The protein below binds the small molecule below.
Small molecule (SMILES): Cc1ccc(Nc2c(F)cccc2Cl)c(CC(=O)O)c1

Sequence of chain 2.A:
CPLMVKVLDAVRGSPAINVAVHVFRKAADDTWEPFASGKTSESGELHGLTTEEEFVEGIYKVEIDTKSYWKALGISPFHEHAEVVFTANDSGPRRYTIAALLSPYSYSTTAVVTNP

Binding-site contacts:
Ligand atom CAA contacts residue LYS15 of chain 2.A at 3.5 Å.
Ligand atom CAR contacts residue LYS15 of chain 2.A at 2.5 Å.
Ligand atom CAL contacts residue LYS15 of chain 2.A at 2.9 Å.
Ligand atom OAB contacts residue LYS15 of chain 1.A at 3.3 Å (salt-bridge).
Ligand atom CAT contacts residue LUR1 of chain 2.C at 0.4 Å.
Ligand atom CAQ contacts residue LUR1 of chain 2.C at 0.9 Å.
Ligand atom CLE contacts residue LUR1 of chain 2.C at 1.0 Å.
Ligand atom CAI contacts residue LUR1 of chain 2.C at 2.0 Å.
Ligand atom OAB contacts residue LYS15 of chain 2.A at 3.3 Å (salt-bridge).
Ligand atom CAH contacts residue LUR1 of chain 2.C at 0.8 Å.
Ligand atom CAS contacts residue LYS15 of chain 2.A at 3.2 Å.
Ligand atom CAN contacts residue LUR1 of chain 2.C at 1.3 Å.
Ligand atom CAF contacts residue LUR1 of chain 2.C at 0.7 Å.
Ligand atom CAS contacts residue LUR1 of chain 2.C at 1.4 Å.
Ligand atom CAJ contacts residue LYS15 of chain 2.A at 3.4 Å.
Ligand atom NAM contacts residue LUR1 of chain 2.C at 1.2 Å (h-bond).
Ligand atom CAI contacts residue VAL121 of chain 1.A at 3.1 Å (hydrophobic).
Ligand atom CAP contacts residue LUR1 of chain 2.C at 0.9 Å.
Ligand atom OAB contacts residue LUR1 of chain 2.C at 2.2 Å.
Ligand atom FAD contacts residue LUR1 of chain 2.C at 0.8 Å.
Ligand atom CAN contacts residue LYS15 of chain 1.A at 3.2 Å.
Ligand atom CAN contacts residue LYS15 of chain 2.A at 3.0 Å.
Ligand atom CAA contacts residue VAL121 of chain 1.A at 3.6 Å (hydrophobic).
Ligand atom CAK contacts residue LUR1 of chain 2.C at 2.0 Å.
Ligand atom CAI contacts residue LEU17 of chain 2.A at 3.0 Å (hydrophobic).
Ligand atom CAL contacts residue LYS15 of chain 1.A at 2.7 Å.
Ligand atom CAG contacts residue LUR1 of chain 2.C at 0.7 Å.
Ligand atom CAO contacts residue LUR1 of chain 2.C at 2.8 Å.
Ligand atom CAK contacts residue LYS15 of chain 2.A at 2.0 Å.
Ligand atom FAD contacts residue LEU17 of chain 2.A at 3.3 Å.
Ligand atom CAI contacts residue LYS15 of chain 2.A at 3.2 Å.
Ligand atom CAR contacts residue LUR1 of chain 2.C at 1.5 Å.
Ligand atom CAJ contacts residue LUR1 of chain 2.C at 1.0 Å.
Ligand atom CAJ contacts residue LEU17 of chain 2.A at 3.3 Å (hydrophobic).
Ligand atom CAQ contacts residue ALA108 of chain 2.A at 3.6 Å (hydrophobic).
Ligand atom CAO contacts residue LYS15 of chain 2.A at 2.8 Å.
Ligand atom OAC contacts residue LUR1 of chain 2.C at 2.0 Å.
Ligand atom OAC contacts residue LYS15 of chain 2.A at 2.6 Å.
Ligand atom CAH contacts residue LEU17 of chain 1.A at 3.6 Å (hydrophobic).
Ligand atom CAL contacts residue LUR1 of chain 2.C at 0.3 Å.

Sequence of chain 1.A:
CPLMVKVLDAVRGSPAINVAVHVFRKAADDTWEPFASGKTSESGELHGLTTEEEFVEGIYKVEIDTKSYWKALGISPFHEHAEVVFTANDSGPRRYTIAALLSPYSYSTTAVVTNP